Binding-site contacts:
Ligand atom C3 contacts residue TYR319 of chain 1.A at 3.7 Å (hydrophobic).
Ligand atom C23 contacts residue VAL250 of chain 1.A at 4.4 Å (hydrophobic).
Ligand atom C9 contacts residue GLY91 of chain 1.A at 3.9 Å.
Ligand atom C9 contacts residue GLU90 of chain 1.A at 3.0 Å.
Ligand atom C17 contacts residue GLY321 of chain 1.A at 4.0 Å.
Ligand atom O1 contacts residue GLU90 of chain 1.A at 3.2 Å (salt-bridge).
Ligand atom C10 contacts residue THR89 of chain 1.A at 3.7 Å.
Ligand atom C15 contacts residue GLY321 of chain 1.A at 4.4 Å.
Ligand atom C22 contacts residue VAL250 of chain 1.A at 4.2 Å (hydrophobic).
Ligand atom C8 contacts residue ALA251 of chain 1.A at 4.4 Å (hydrophobic).
Ligand atom C3 contacts residue THR89 of chain 1.A at 4.2 Å.
Ligand atom C16 contacts residue GLY321 of chain 1.A at 4.0 Å.
Ligand atom O2 contacts residue GLU90 of chain 1.A at 3.0 Å.
Ligand atom O2 contacts residue THR89 of chain 1.A at 3.2 Å (h-bond).
Ligand atom C12 contacts residue GLY321 of chain 1.A at 4.5 Å.
Ligand atom O2 contacts residue GLY91 of chain 1.A at 3.5 Å (h-bond).
Ligand atom C4 contacts residue TYR319 of chain 1.A at 3.5 Å (hydrophobic).
Ligand atom C4 contacts residue GLU318 of chain 1.A at 4.4 Å.
Ligand atom C2 contacts residue THR89 of chain 1.A at 3.9 Å.
Ligand atom CL1 contacts residue VAL250 of chain 1.A at 3.8 Å.
Ligand atom C9 contacts residue VAL250 of chain 1.A at 4.1 Å (hydrophobic).
Ligand atom C21 contacts residue VAL250 of chain 1.A at 3.8 Å (hydrophobic).
Ligand atom C8 contacts residue VAL250 of chain 1.A at 3.6 Å (hydrophobic).
Ligand atom C9 contacts residue THR89 of chain 1.A at 4.5 Å.
Ligand atom O1 contacts residue VAL250 of chain 1.A at 4.1 Å.
Ligand atom C11 contacts residue TYR319 of chain 1.A at 2.8 Å (hydrophobic).
Ligand atom C20 contacts residue VAL250 of chain 1.A at 4.0 Å (hydrophobic).
Ligand atom C5 contacts residue TYR319 of chain 1.A at 4.4 Å (hydrophobic).
Ligand atom C19 contacts residue VAL250 of chain 1.A at 4.2 Å (hydrophobic).
Ligand atom C8 contacts residue GLY91 of chain 1.A at 3.6 Å.
Ligand atom C11 contacts residue PRO252 of chain 1.A at 3.9 Å (hydrophobic).
Ligand atom C11 contacts residue THR89 of chain 1.A at 4.3 Å.
Ligand atom C17 contacts residue GLU318 of chain 1.A at 4.3 Å.
Ligand atom C8 contacts residue GLU90 of chain 1.A at 3.7 Å.

Sequence of chain 1.A:
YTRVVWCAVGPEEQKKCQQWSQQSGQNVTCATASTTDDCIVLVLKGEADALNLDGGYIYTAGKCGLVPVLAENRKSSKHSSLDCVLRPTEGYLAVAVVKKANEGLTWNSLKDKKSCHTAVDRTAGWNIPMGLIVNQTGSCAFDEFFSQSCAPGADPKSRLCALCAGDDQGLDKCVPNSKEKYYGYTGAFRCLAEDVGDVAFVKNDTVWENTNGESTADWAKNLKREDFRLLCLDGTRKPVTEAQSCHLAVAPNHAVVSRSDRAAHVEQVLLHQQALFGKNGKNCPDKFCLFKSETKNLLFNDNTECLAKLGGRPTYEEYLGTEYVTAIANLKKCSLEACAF

A protein and the small-molecule ligand that binds it are described below.
Small molecule (SMILES): CC1(C)Cc2c(-c3ccccc3)c(-c3ccc(Cl)cc3)c(CC(=O)O)n2C1